Sequence of chain 1.A:
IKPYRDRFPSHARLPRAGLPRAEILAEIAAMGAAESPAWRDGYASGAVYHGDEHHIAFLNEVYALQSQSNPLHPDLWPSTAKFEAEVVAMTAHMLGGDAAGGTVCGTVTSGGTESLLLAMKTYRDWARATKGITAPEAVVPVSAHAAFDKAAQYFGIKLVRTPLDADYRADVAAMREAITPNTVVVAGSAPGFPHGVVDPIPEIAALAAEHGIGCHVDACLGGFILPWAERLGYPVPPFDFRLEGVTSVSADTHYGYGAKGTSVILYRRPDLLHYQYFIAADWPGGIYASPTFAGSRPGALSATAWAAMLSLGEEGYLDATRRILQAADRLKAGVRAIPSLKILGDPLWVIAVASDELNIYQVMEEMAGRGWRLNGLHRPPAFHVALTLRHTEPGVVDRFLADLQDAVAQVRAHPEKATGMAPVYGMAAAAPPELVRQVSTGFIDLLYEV

Sequence of chain 1.B:
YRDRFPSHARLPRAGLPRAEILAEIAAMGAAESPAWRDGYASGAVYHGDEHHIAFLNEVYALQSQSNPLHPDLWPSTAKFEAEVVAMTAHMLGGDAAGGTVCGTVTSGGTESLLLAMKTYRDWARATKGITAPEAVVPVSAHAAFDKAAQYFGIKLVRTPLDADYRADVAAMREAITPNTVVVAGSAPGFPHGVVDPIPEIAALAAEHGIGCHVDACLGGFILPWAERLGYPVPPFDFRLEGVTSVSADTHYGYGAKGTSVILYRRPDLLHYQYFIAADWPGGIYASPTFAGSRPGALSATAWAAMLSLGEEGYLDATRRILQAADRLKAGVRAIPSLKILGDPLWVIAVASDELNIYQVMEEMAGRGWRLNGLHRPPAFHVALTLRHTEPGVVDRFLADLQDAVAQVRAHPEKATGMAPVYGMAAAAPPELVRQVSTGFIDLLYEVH

Binding-site contacts:
Ligand atom O12 contacts residue ILE345 of chain 1.B at 3.8 Å.
Ligand atom O14 contacts residue PHE501 of chain 1.A at 3.5 Å.
Ligand atom O14 contacts residue LEU129 of chain 1.B at 3.4 Å (h-bond).
Ligand atom C16 contacts residue ALA347 of chain 1.B at 3.1 Å (hydrophobic).
Ligand atom C11 contacts residue ALA347 of chain 1.B at 3.8 Å (hydrophobic).
Ligand atom C2 contacts residue TRP341 of chain 1.B at 3.5 Å (hydrophobic).
Ligand atom C29 contacts residue VAL497 of chain 1.A at 3.5 Å (hydrophobic).
Ligand atom N13 contacts residue LEU129 of chain 1.B at 3.3 Å (h-bond).
Ligand atom C4 contacts residue TYR346 of chain 1.B at 3.4 Å (hydrophobic).
Ligand atom N13 contacts residue PRO131 of chain 1.B at 3.9 Å.
Ligand atom O12 contacts residue ALA347 of chain 1.B at 2.9 Å (h-bond).
Ligand atom C8 contacts residue ILE345 of chain 1.B at 3.5 Å (hydrophobic).
Ligand atom C15 contacts residue LEU129 of chain 1.B at 3.5 Å (hydrophobic).
Ligand atom C27 contacts residue MET479 of chain 1.A at 3.8 Å (hydrophobic).
Ligand atom C2 contacts residue TYR346 of chain 1.B at 3.5 Å (hydrophobic).
Ligand atom N9 contacts residue LEU129 of chain 1.B at 4.0 Å.
Ligand atom C16 contacts residue LEU129 of chain 1.B at 3.5 Å (hydrophobic).
Ligand atom N18 contacts residue ILE345 of chain 1.B at 2.8 Å (h-bond).
Ligand atom C11 contacts residue LEU129 of chain 1.B at 3.5 Å (hydrophobic).
Ligand atom C3 contacts residue PHE250 of chain 1.A at 3.5 Å (hydrophobic).
Ligand atom C7 contacts residue ILE345 of chain 1.B at 3.3 Å (hydrophobic).
Ligand atom C1 contacts residue ILE345 of chain 1.B at 3.8 Å (hydrophobic).
Ligand atom O14 contacts residue PRO131 of chain 1.B at 3.3 Å.
Ligand atom C1 contacts residue GLY343 of chain 1.B at 4.0 Å.
Ligand atom C2 contacts residue PHE250 of chain 1.A at 3.5 Å (hydrophobic).
Ligand atom C1 contacts residue TYR346 of chain 1.B at 3.5 Å (hydrophobic).
Ligand atom C17 contacts residue PRO128 of chain 1.B at 3.6 Å (hydrophobic).
Ligand atom C6 contacts residue TYR346 of chain 1.B at 3.6 Å (hydrophobic).
Ligand atom O12 contacts residue TYR346 of chain 1.B at 3.5 Å.
Ligand atom C26 contacts residue ALA347 of chain 1.B at 4.0 Å (hydrophobic).
Ligand atom C27 contacts residue VAL482 of chain 1.A at 3.8 Å (hydrophobic).
Ligand atom C26 contacts residue PHE501 of chain 1.A at 3.7 Å (hydrophobic).
Ligand atom C10 contacts residue ALA347 of chain 1.B at 3.8 Å (hydrophobic).
Ligand atom C19 contacts residue ILE345 of chain 1.B at 3.9 Å (hydrophobic).
Ligand atom C2 contacts residue GLY343 of chain 1.B at 3.7 Å.
Ligand atom C4 contacts residue LEU129 of chain 1.B at 3.9 Å (hydrophobic).
Ligand atom C5 contacts residue TYR346 of chain 1.B at 3.6 Å (hydrophobic).
Ligand atom N13 contacts residue PHE501 of chain 1.A at 3.5 Å.
Ligand atom C17 contacts residue LEU505 of chain 1.A at 3.8 Å (hydrophobic).
Ligand atom C3 contacts residue TYR346 of chain 1.B at 3.5 Å (hydrophobic).

The small molecule below binds the protein below.
Small molecule (SMILES): COc1cc(C)c(CNC[C@@H](NC(=O)c2cc(C)on2)c2ccccc2)cc1C